Sequence of chain 1.H:
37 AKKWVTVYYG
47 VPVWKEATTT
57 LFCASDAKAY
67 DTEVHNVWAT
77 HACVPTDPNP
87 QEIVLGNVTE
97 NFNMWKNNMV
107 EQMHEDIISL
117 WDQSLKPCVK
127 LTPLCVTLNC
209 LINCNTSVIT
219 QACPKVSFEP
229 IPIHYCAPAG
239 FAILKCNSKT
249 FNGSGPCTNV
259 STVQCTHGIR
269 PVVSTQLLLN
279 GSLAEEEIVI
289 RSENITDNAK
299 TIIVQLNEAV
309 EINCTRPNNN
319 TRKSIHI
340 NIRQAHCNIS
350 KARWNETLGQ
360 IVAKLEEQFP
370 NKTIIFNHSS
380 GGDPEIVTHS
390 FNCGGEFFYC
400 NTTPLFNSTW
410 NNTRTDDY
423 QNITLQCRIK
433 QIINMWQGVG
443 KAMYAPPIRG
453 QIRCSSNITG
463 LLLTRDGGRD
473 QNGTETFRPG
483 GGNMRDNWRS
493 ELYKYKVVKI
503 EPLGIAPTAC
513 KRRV

This small molecule binds to this protein.
Small molecule (SMILES): CC(=O)N[C@@H]1[C@@H](O)[C@H](O)[C@@H](CO)O[C@H]1O

Binding-site contacts:
Ligand atom N2 contacts residue ASN354 of chain 1.H at 2.8 Å (h-bond).
Ligand atom C2 contacts residue ASN354 of chain 1.H at 2.4 Å.
Ligand atom C5 contacts residue ASN354 of chain 1.H at 3.7 Å.
Ligand atom C6 contacts residue ALA351 of chain 1.H at 2.8 Å (hydrophobic).
Ligand atom C7 contacts residue ARG413 of chain 1.H at 3.5 Å.
Ligand atom N2 contacts residue ARG413 of chain 1.H at 3.9 Å.
Ligand atom C2 contacts residue ARG413 of chain 1.H at 3.5 Å.
Ligand atom O5 contacts residue ASN354 of chain 1.H at 2.4 Å (h-bond).
Ligand atom O5 contacts residue LYS350 of chain 1.H at 4.3 Å.
Ligand atom O6 contacts residue LYS350 of chain 1.H at 4.3 Å.
Ligand atom C3 contacts residue ASN354 of chain 1.H at 3.8 Å.
Ligand atom O5 contacts residue ALA351 of chain 1.H at 3.4 Å (h-bond).
Ligand atom O6 contacts residue ARG352 of chain 1.H at 4.2 Å.
Ligand atom C5 contacts residue ALA351 of chain 1.H at 3.4 Å (hydrophobic).
Ligand atom C7 contacts residue ASN354 of chain 1.H at 3.8 Å.
Ligand atom C1 contacts residue ARG413 of chain 1.H at 3.7 Å.
Ligand atom C1 contacts residue ALA351 of chain 1.H at 3.7 Å (hydrophobic).
Ligand atom O6 contacts residue ALA351 of chain 1.H at 1.4 Å.
Ligand atom O7 contacts residue ARG413 of chain 1.H at 3.3 Å.
Ligand atom O7 contacts residue ASN354 of chain 1.H at 4.3 Å.
Ligand atom C1 contacts residue ASN354 of chain 1.H at 1.4 Å.
Ligand atom C8 contacts residue ARG413 of chain 1.H at 3.8 Å.
Ligand atom O5 contacts residue ARG413 of chain 1.H at 4.0 Å.
Ligand atom C4 contacts residue ASN354 of chain 1.H at 4.3 Å.